This small molecule binds to this protein.
Small molecule (SMILES): CC(=O)N[C@H]1[C@H](O[C@H]2[C@H](O)[C@@H](NC(C)=O)CO[C@@H]2CO)O[C@H](CO)[C@@H](O[C@@H]2O[C@H](CO)[C@@H](O)[C@H](O)[C@@H]2O)[C@@H]1O

Sequence of chain 1.F:
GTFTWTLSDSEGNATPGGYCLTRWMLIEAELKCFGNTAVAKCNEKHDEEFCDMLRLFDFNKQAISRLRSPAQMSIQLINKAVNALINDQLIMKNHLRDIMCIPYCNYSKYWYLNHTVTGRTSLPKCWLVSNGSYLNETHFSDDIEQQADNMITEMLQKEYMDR

Binding-site contacts:
Ligand atom C7 contacts residue ASN114 of chain 1.F at 4.0 Å.
Ligand atom C1 contacts residue ASN114 of chain 1.F at 1.5 Å.
Ligand atom C6 contacts residue THR116 of chain 1.F at 4.3 Å.
Ligand atom N2 contacts residue ASN114 of chain 1.F at 2.9 Å (h-bond).
Ligand atom N2 contacts residue THR121 of chain 1.F at 4.5 Å.
Ligand atom C7 contacts residue LYS32 of chain 1.F at 4.1 Å.
Ligand atom C8 contacts residue PHE34 of chain 1.F at 3.4 Å (hydrophobic).
Ligand atom C2 contacts residue ASN114 of chain 1.F at 2.5 Å.
Ligand atom O7 contacts residue CYS33 of chain 1.F at 3.1 Å (h-bond).
Ligand atom O5 contacts residue ASN114 of chain 1.F at 2.4 Å (h-bond).
Ligand atom C4 contacts residue ASN114 of chain 1.F at 4.3 Å.
Ligand atom C8 contacts residue TYR112 of chain 1.F at 3.2 Å (hydrophobic).
Ligand atom C8 contacts residue THR121 of chain 1.F at 4.3 Å.
Ligand atom O5 contacts residue THR116 of chain 1.F at 3.8 Å.
Ligand atom C7 contacts residue CYS33 of chain 1.F at 3.7 Å (hydrophobic).
Ligand atom C5 contacts residue ASN114 of chain 1.F at 3.8 Å.
Ligand atom C3 contacts residue ASN114 of chain 1.F at 3.9 Å.
Ligand atom C2 contacts residue TYR112 of chain 1.F at 4.3 Å (hydrophobic).
Ligand atom O7 contacts residue LEU31 of chain 1.F at 4.2 Å.
Ligand atom C8 contacts residue CYS33 of chain 1.F at 3.5 Å (hydrophobic).
Ligand atom C1 contacts residue THR121 of chain 1.F at 4.4 Å.
Ligand atom O7 contacts residue LYS32 of chain 1.F at 3.8 Å.
Ligand atom O6 contacts residue THR116 of chain 1.F at 4.0 Å.
Ligand atom N2 contacts residue TYR112 of chain 1.F at 3.1 Å (h-bond).
Ligand atom C7 contacts residue TYR112 of chain 1.F at 3.6 Å (hydrophobic).
Ligand atom C8 contacts residue LYS32 of chain 1.F at 3.7 Å.